This protein binds this small molecule.
Small molecule (SMILES): NCc1cccc(/N=N/c2cccc(CC(=O)O)c2)c1

Binding-site contacts:
Ligand atom CL contacts residue PRO1 of chain 1.B at 3.8 Å (hydrophobic).
Ligand atom O contacts residue VAL2 of chain 1.B at 3.6 Å.
Ligand atom O contacts residue PRO1 of chain 1.B at 2.3 Å (h-bond).
Ligand atom CM contacts residue PRO1 of chain 1.B at 2.5 Å (hydrophobic).
Ligand atom C contacts residue PRO1 of chain 1.B at 1.4 Å (hydrophobic).
Ligand atom CB contacts residue GLY9 of chain 1.A at 3.6 Å.
Ligand atom CG2 contacts residue GLY9 of chain 1.A at 4.1 Å.
Ligand atom CK1 contacts residue PRO1 of chain 1.B at 3.5 Å (hydrophobic).
Ligand atom N contacts residue GLY9 of chain 1.A at 1.3 Å.
Ligand atom C contacts residue VAL2 of chain 1.B at 4.0 Å (hydrophobic).
Ligand atom N contacts residue PRO8 of chain 1.A at 3.4 Å.
Ligand atom CA contacts residue GLY9 of chain 1.A at 2.5 Å.

Sequence of chain 1.A:
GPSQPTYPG

Sequence of chain 1.B:
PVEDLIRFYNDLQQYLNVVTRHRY